Sequence of chain 3.A:
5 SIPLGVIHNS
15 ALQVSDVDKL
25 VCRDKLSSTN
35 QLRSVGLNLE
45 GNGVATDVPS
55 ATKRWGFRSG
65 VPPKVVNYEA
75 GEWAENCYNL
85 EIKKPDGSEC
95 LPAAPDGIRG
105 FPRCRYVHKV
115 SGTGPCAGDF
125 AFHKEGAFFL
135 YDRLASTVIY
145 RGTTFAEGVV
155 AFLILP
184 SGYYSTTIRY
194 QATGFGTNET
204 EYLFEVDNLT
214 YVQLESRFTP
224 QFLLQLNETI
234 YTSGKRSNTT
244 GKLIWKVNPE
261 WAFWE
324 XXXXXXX

Binding-site contacts:
Ligand atom C7 contacts residue LEU227 of chain 3.A at 4.2 Å (hydrophobic).
Ligand atom C5 contacts residue TYR234 of chain 3.A at 3.8 Å (hydrophobic).
Ligand atom O5 contacts residue TYR234 of chain 3.A at 3.7 Å.
Ligand atom C5 contacts residue ASN230 of chain 3.A at 3.7 Å.
Ligand atom N2 contacts residue ASN230 of chain 3.A at 2.9 Å (h-bond).
Ligand atom C3 contacts residue ASN230 of chain 3.A at 3.8 Å.
Ligand atom C4 contacts residue ASN230 of chain 3.A at 4.2 Å.
Ligand atom C8 contacts residue THR190 of chain 3.A at 3.4 Å.
Ligand atom C1 contacts residue TYR234 of chain 3.A at 3.9 Å (hydrophobic).
Ligand atom O5 contacts residue GLU231 of chain 3.A at 4.2 Å.
Ligand atom C6 contacts residue TYR234 of chain 3.A at 3.7 Å (hydrophobic).
Ligand atom C7 contacts residue ASN230 of chain 3.A at 3.7 Å.
Ligand atom C1 contacts residue ASN230 of chain 3.A at 1.4 Å.
Ligand atom O7 contacts residue ASN230 of chain 3.A at 4.1 Å.
Ligand atom O5 contacts residue ASN230 of chain 3.A at 2.4 Å (h-bond).
Ligand atom C2 contacts residue ASN230 of chain 3.A at 2.5 Å.
Ligand atom O7 contacts residue LEU227 of chain 3.A at 3.7 Å.
Ligand atom C8 contacts residue LEU227 of chain 3.A at 4.2 Å (hydrophobic).

The protein below binds the small molecule below.
Small molecule (SMILES): CC(=O)N[C@@H]1[C@@H](O)[C@H](O)[C@@H](CO)O[C@H]1O